Sequence of chain 1.A:
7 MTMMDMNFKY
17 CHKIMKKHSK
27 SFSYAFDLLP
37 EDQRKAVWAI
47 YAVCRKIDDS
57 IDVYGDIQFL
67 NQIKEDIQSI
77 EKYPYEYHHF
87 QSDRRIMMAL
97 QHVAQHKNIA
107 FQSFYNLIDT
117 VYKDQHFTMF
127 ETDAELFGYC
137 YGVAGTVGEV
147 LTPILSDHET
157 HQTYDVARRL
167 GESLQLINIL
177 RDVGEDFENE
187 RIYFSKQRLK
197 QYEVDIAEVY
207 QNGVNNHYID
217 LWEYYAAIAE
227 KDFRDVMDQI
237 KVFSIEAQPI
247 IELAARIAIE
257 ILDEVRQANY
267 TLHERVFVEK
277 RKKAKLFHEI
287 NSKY

The small molecule below binds the protein below.
Small molecule (SMILES): C=C(CC[C@]12O[C@H](C(=O)O)[C@@](O)(C(=O)O)[C@](C(=O)O)(O1)[C@H](OC(=O)/C=C/[C@@H](C)C[C@@H](C)CC)[C@H]2O)[C@@H](OC(C)=O)[C@H](C)Cc1ccccc1

Binding-site contacts:
Ligand atom CBQ contacts residue ASN174 of chain 1.A at 3.4 Å.
Ligand atom OAI contacts residue ARG271 of chain 1.A at 3.3 Å (salt-bridge).
Ligand atom CAE contacts residue PHE28 of chain 1.A at 3.4 Å (hydrophobic).
Ligand atom OAN contacts residue SER25 of chain 1.A at 3.4 Å (h-bond).
Ligand atom CAV contacts residue VAL143 of chain 1.A at 3.5 Å (hydrophobic).
Ligand atom OAI contacts residue LYS26 of chain 1.A at 3.3 Å (salt-bridge).
Ligand atom OBF contacts residue TYR47 of chain 1.A at 3.3 Å (h-bond).
Ligand atom CBJ contacts residue ARG51 of chain 1.A at 3.3 Å.
Ligand atom OAN contacts residue SER27 of chain 1.A at 3.0 Å (h-bond).
Ligand atom OAJ contacts residue ARG271 of chain 1.A at 2.5 Å (salt-bridge).
Ligand atom CAU contacts residue PHE32 of chain 1.A at 3.4 Å (hydrophobic).
Ligand atom CBK contacts residue ARG271 of chain 1.A at 3.2 Å.
Ligand atom OBD contacts residue PHE28 of chain 1.A at 3.1 Å.
Ligand atom CBL contacts residue SER25 of chain 1.A at 3.4 Å.
Ligand atom OBF contacts residue ARG51 of chain 1.A at 3.1 Å (salt-bridge).
Ligand atom CAB contacts residue ALA31 of chain 1.A at 3.2 Å (hydrophobic).
Ligand atom OAN contacts residue LYS26 of chain 1.A at 3.4 Å (salt-bridge).
Ligand atom OAP contacts residue HIS24 of chain 1.A at 2.5 Å (h-bond).
Ligand atom OAH contacts residue ARG177 of chain 1.A at 2.8 Å (salt-bridge).
Ligand atom CAC contacts residue LEU113 of chain 1.A at 3.4 Å (hydrophobic).
Ligand atom CBK contacts residue LYS26 of chain 1.A at 3.4 Å.
Ligand atom CAB contacts residue ALA250 of chain 1.A at 3.5 Å (hydrophobic).
Ligand atom CAC contacts residue VAL139 of chain 1.A at 3.5 Å (hydrophobic).
Ligand atom OAL contacts residue ARG51 of chain 1.A at 2.7 Å (salt-bridge).
Ligand atom OAN contacts residue PHE28 of chain 1.A at 3.3 Å (h-bond).
Ligand atom CBV contacts residue ARG51 of chain 1.A at 3.5 Å.
Ligand atom OAM contacts residue HIS24 of chain 1.A at 3.1 Å (h-bond).
Ligand atom CAF contacts residue TYR47 of chain 1.A at 3.5 Å (hydrophobic).
Ligand atom CAE contacts residue LEU170 of chain 1.A at 3.5 Å (hydrophobic).
Ligand atom OAK contacts residue TYR47 of chain 1.A at 2.7 Å (h-bond).
Ligand atom CBS contacts residue ARG51 of chain 1.A at 3.4 Å.
Ligand atom CAE contacts residue ALA250 of chain 1.A at 3.3 Å (hydrophobic).
Ligand atom OAK contacts residue SER25 of chain 1.A at 2.7 Å (h-bond).
Ligand atom OAK contacts residue PHE28 of chain 1.A at 3.1 Å.
Ligand atom CBU contacts residue ARG51 of chain 1.A at 3.5 Å.
Ligand atom OAM contacts residue LYS26 of chain 1.A at 2.7 Å (salt-bridge).
Ligand atom OAO contacts residue ASN174 of chain 1.A at 2.5 Å (h-bond).
Ligand atom CAQ contacts residue SER27 of chain 1.A at 3.5 Å.
Ligand atom OAP contacts residue ARG51 of chain 1.A at 2.7 Å (salt-bridge).
Ligand atom OBE contacts residue ARG51 of chain 1.A at 2.9 Å (salt-bridge).